Sequence of chain 12.A:
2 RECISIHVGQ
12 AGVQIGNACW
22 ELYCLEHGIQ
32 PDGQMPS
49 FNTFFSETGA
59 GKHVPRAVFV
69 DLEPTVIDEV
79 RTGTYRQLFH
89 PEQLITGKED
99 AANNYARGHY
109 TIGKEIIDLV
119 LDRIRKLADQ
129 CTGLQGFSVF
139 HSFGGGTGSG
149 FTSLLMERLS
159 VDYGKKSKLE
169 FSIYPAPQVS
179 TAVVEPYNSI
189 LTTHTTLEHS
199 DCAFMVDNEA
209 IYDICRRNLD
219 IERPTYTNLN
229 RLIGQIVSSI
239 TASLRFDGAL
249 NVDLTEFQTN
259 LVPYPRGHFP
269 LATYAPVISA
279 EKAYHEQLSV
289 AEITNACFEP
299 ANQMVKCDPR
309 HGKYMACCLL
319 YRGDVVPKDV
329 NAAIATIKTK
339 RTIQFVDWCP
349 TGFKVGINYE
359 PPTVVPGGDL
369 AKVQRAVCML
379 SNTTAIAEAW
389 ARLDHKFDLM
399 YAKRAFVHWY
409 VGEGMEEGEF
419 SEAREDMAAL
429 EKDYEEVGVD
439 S

This small molecule binds to this protein.
Small molecule (SMILES): Nc1nc2c(ncn2[C@@H]2O[C@H](CO[P](=O)(O)C[P](=O)(O)OP(=O)(O)O)[C@@H](O)[C@H]2O)c(=O)[nH]1

Sequence of chain 11.B:
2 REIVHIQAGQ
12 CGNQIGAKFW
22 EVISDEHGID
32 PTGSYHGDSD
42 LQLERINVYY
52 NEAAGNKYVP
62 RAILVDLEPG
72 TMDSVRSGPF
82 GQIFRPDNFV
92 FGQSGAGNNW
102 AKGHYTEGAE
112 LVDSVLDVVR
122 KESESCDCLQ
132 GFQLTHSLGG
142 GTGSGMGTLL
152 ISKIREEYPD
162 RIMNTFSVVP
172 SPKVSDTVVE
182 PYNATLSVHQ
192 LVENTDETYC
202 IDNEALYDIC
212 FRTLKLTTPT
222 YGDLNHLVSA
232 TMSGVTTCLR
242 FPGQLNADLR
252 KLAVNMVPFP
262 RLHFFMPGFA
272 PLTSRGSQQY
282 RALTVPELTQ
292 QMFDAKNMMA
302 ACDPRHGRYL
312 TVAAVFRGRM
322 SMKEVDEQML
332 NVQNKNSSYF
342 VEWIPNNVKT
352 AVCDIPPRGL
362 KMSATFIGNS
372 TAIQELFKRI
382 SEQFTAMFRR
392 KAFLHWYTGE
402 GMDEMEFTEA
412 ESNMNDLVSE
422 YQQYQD

Binding-site contacts:
Ligand atom O2G contacts residue GLY142 of chain 11.B at 3.0 Å (h-bond).
Ligand atom N3 contacts residue ASN204 of chain 11.B at 3.0 Å (h-bond).
Ligand atom O6 contacts residue ASN226 of chain 11.B at 3.1 Å (h-bond).
Ligand atom O2G contacts residue ASN99 of chain 11.B at 2.9 Å (h-bond).
Ligand atom O1B contacts residue GLN11 of chain 11.B at 3.2 Å (h-bond).
Ligand atom C2 contacts residue TYR222 of chain 11.B at 3.5 Å (hydrophobic).
Ligand atom C4' contacts residue SER138 of chain 11.B at 3.2 Å.
Ligand atom O1G contacts residue THR143 of chain 11.B at 3.4 Å.
Ligand atom C3' contacts residue ASN329 of chain 12.A at 3.3 Å.
Ligand atom O1G contacts residue ALA97 of chain 11.B at 3.0 Å (h-bond).
Ligand atom C4 contacts residue ASN329 of chain 12.A at 3.5 Å.
Ligand atom O1A contacts residue LEU248 of chain 12.A at 3.4 Å.
Ligand atom O1B contacts residue MG1 of chain 11.F at 2.4 Å.
Ligand atom O1A contacts residue GLN11 of chain 11.B at 3.1 Å.
Ligand atom C6 contacts residue ASN226 of chain 11.B at 3.3 Å.
Ligand atom O2A contacts residue GLN11 of chain 11.B at 3.5 Å (h-bond).
Ligand atom O2B contacts residue GLY10 of chain 11.B at 3.2 Å.
Ligand atom N1 contacts residue TYR222 of chain 11.B at 3.2 Å.
Ligand atom PB contacts residue THR143 of chain 11.B at 3.3 Å.
Ligand atom O2A contacts residue CYS12 of chain 11.B at 3.3 Å (h-bond).
Ligand atom O2' contacts residue ASN329 of chain 12.A at 1.8 Å (h-bond).
Ligand atom C2 contacts residue ASN204 of chain 11.B at 3.4 Å.
Ligand atom N2 contacts residue ASN204 of chain 11.B at 2.6 Å (h-bond).
Ligand atom N1 contacts residue ASN226 of chain 11.B at 2.7 Å (h-bond).
Ligand atom O3B contacts residue THR143 of chain 11.B at 3.1 Å (h-bond).
Ligand atom C8 contacts residue ASN329 of chain 12.A at 3.4 Å.
Ligand atom C2' contacts residue ASN329 of chain 12.A at 2.2 Å.
Ligand atom C1' contacts residue ASN329 of chain 12.A at 3.0 Å.
Ligand atom PG contacts residue MG1 of chain 11.F at 3.5 Å.
Ligand atom O4' contacts residue SER138 of chain 11.B at 3.3 Å (h-bond).
Ligand atom O2B contacts residue THR143 of chain 11.B at 2.7 Å (h-bond).
Ligand atom O1B contacts residue LEU248 of chain 12.A at 2.6 Å.
Ligand atom N7 contacts residue PRO325 of chain 12.A at 3.1 Å.
Ligand atom O3G contacts residue MG1 of chain 11.F at 2.5 Å.
Ligand atom O6 contacts residue GLN15 of chain 11.B at 2.5 Å (h-bond).
Ligand atom N2 contacts residue ASN226 of chain 11.B at 2.9 Å (h-bond).
Ligand atom O3' contacts residue GLU181 of chain 11.B at 3.3 Å (salt-bridge).
Ligand atom O2B contacts residue GLY144 of chain 11.B at 2.7 Å (h-bond).
Ligand atom O3B contacts residue GLY142 of chain 11.B at 3.5 Å (h-bond).
Ligand atom N9 contacts residue ASN329 of chain 12.A at 3.0 Å (h-bond).